Binding-site contacts:
Ligand atom C2 contacts residue THR193 of chain 1.B at 4.4 Å.
Ligand atom O7 contacts residue LYS229 of chain 1.B at 4.3 Å.
Ligand atom O5 contacts residue THR193 of chain 1.B at 3.5 Å (h-bond).
Ligand atom C8 contacts residue THR193 of chain 1.B at 3.9 Å.
Ligand atom C8 contacts residue ILE156 of chain 1.B at 4.0 Å (hydrophobic).
Ligand atom N2 contacts residue ASN191 of chain 1.B at 2.9 Å (h-bond).
Ligand atom C2 contacts residue ILE156 of chain 1.B at 4.4 Å (hydrophobic).
Ligand atom C7 contacts residue ILE156 of chain 1.B at 4.0 Å (hydrophobic).
Ligand atom C5 contacts residue THR193 of chain 1.B at 3.5 Å.
Ligand atom C1 contacts residue ILE156 of chain 1.B at 3.9 Å (hydrophobic).
Ligand atom O6 contacts residue GLU194 of chain 1.B at 3.1 Å (salt-bridge).
Ligand atom C6 contacts residue GLU194 of chain 1.B at 4.2 Å.
Ligand atom O7 contacts residue GLN189 of chain 1.B at 4.2 Å.
Ligand atom C7 contacts residue THR193 of chain 1.B at 4.2 Å.
Ligand atom C7 contacts residue ASN191 of chain 1.B at 3.4 Å.
Ligand atom C3 contacts residue ASN191 of chain 1.B at 3.8 Å.
Ligand atom O5 contacts residue ASN191 of chain 1.B at 2.4 Å (h-bond).
Ligand atom C6 contacts residue THR193 of chain 1.B at 4.4 Å.
Ligand atom C4 contacts residue ASN191 of chain 1.B at 4.3 Å.
Ligand atom C2 contacts residue ASN191 of chain 1.B at 2.5 Å.
Ligand atom C8 contacts residue THR150 of chain 1.B at 3.8 Å.
Ligand atom C8 contacts residue GLN189 of chain 1.B at 4.4 Å.
Ligand atom O7 contacts residue THR193 of chain 1.B at 4.0 Å.
Ligand atom O6 contacts residue THR193 of chain 1.B at 3.6 Å.
Ligand atom O7 contacts residue ASN191 of chain 1.B at 3.5 Å (h-bond).
Ligand atom N2 contacts residue ILE156 of chain 1.B at 3.6 Å.
Ligand atom C1 contacts residue ASN191 of chain 1.B at 1.4 Å.
Ligand atom C1 contacts residue THR193 of chain 1.B at 3.2 Å.
Ligand atom C5 contacts residue ASN191 of chain 1.B at 3.7 Å.
Ligand atom C8 contacts residue GLU194 of chain 1.B at 4.3 Å.

This small molecule binds to this protein.
Small molecule (SMILES): CC(=O)N[C@H]1[C@H](O[C@H]2[C@H](O)[C@@H](NC(C)=O)CO[C@@H]2CO)O[C@H](CO)[C@@H](O)[C@@H]1O

Sequence of chain 1.B:
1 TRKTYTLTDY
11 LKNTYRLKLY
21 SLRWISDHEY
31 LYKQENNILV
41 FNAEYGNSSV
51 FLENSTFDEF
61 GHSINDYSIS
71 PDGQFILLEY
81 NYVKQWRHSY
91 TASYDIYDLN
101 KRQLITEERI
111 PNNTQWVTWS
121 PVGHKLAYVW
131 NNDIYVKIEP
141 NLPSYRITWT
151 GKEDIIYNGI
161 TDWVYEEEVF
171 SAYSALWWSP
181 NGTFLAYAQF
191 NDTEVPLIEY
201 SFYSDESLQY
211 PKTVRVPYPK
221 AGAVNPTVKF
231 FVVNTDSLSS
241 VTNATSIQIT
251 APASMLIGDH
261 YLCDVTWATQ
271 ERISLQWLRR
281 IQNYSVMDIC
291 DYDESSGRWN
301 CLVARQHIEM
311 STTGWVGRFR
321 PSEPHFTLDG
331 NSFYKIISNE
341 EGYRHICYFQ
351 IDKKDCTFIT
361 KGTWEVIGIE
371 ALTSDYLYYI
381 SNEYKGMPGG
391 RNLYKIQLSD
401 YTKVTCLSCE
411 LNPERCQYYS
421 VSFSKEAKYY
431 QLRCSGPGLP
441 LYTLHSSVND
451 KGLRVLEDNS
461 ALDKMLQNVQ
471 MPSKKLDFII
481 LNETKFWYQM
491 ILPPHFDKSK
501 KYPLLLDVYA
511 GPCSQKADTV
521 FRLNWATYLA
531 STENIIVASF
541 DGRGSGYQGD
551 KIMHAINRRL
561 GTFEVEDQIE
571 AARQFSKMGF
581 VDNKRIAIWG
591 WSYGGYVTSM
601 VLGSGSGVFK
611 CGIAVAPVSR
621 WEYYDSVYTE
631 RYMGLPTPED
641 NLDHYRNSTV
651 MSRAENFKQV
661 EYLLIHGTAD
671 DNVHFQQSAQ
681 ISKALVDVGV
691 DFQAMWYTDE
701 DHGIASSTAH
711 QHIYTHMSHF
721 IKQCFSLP